Binding-site contacts:
Ligand atom PA contacts residue TYR88 of chain 1.C at 3.5 Å.
Ligand atom O3' contacts residue GLY273 of chain 1.C at 3.5 Å.
Ligand atom O4 contacts residue PHE66 of chain 1.C at 3.5 Å (h-bond).
Ligand atom C6' contacts residue HIS200 of chain 1.C at 3.5 Å.
Ligand atom C7' contacts residue ASP239 of chain 1.C at 3.6 Å.
Ligand atom C4 contacts residue TRP65 of chain 1.C at 3.4 Å (hydrophobic).
Ligand atom O2A contacts residue MN1 of chain 1.L at 2.1 Å.
Ligand atom O6' contacts residue ASP204 of chain 1.C at 2.9 Å (salt-bridge).
Ligand atom C3' contacts residue ASP239 of chain 1.C at 3.1 Å.
Ligand atom O3B contacts residue ALA240 of chain 1.C at 2.9 Å (h-bond).
Ligand atom C4' contacts residue ASP204 of chain 1.C at 3.5 Å.
Ligand atom O6' contacts residue HIS200 of chain 1.C at 3.6 Å (h-bond).
Ligand atom C5B contacts residue ASP239 of chain 1.C at 3.5 Å.
Ligand atom N2' contacts residue ASP239 of chain 1.C at 2.7 Å (salt-bridge).
Ligand atom C2B contacts residue GLN64 of chain 1.C at 3.1 Å.
Ligand atom O2B contacts residue ASN338 of chain 1.C at 3.1 Å (h-bond).
Ligand atom O4' contacts residue ASP204 of chain 1.C at 2.7 Å (salt-bridge).
Ligand atom C6 contacts residue PHE203 of chain 1.C at 3.5 Å (hydrophobic).
Ligand atom O2B contacts residue MN1 of chain 1.L at 1.9 Å.
Ligand atom O3' contacts residue ASP239 of chain 1.C at 3.0 Å (salt-bridge).
Ligand atom C5 contacts residue TRP65 of chain 1.C at 3.5 Å (hydrophobic).
Ligand atom O3' contacts residue ARG207 of chain 1.C at 2.9 Å (salt-bridge).
Ligand atom C2' contacts residue ASP239 of chain 1.C at 3.5 Å.
Ligand atom N3 contacts residue PHE203 of chain 1.C at 3.4 Å.
Ligand atom O2A contacts residue TYR88 of chain 1.C at 3.4 Å (h-bond).
Ligand atom O2 contacts residue PHE66 of chain 1.C at 2.9 Å (h-bond).
Ligand atom O2' contacts residue GLN64 of chain 1.C at 2.6 Å (h-bond).
Ligand atom O2B contacts residue SER340 of chain 1.C at 2.9 Å (h-bond).
Ligand atom PA contacts residue MN1 of chain 1.L at 3.4 Å.
Ligand atom N3 contacts residue PHE66 of chain 1.C at 2.8 Å (h-bond).
Ligand atom O2' contacts residue TYR237 of chain 1.C at 3.3 Å (h-bond).
Ligand atom N1 contacts residue PHE203 of chain 1.C at 3.6 Å.
Ligand atom PB contacts residue MN1 of chain 1.L at 3.2 Å.
Ligand atom O1A contacts residue TYR88 of chain 1.C at 2.6 Å (h-bond).
Ligand atom O3' contacts residue ASN272 of chain 1.C at 2.9 Å (h-bond).
Ligand atom O2A contacts residue SER340 of chain 1.C at 3.2 Å (h-bond).
Ligand atom O2A contacts residue ASP241 of chain 1.C at 3.2 Å (salt-bridge).
Ligand atom O3B contacts residue ASP239 of chain 1.C at 3.4 Å.
Ligand atom O4B contacts residue PHE203 of chain 1.C at 3.5 Å.
Ligand atom O4' contacts residue ARG207 of chain 1.C at 2.9 Å (salt-bridge).

A protein and the small-molecule ligand that binds it are described below.
Small molecule (SMILES): CC(=O)N[C@H]1[C@@H](O[P](=O)(O)O[P](=O)(O)OC[C@H]2O[C@@H](n3ccc(=O)[nH]c3=O)[C@H](O)[C@@H]2O)O[C@H](CO)[C@@H](O)[C@@H]1O

Sequence of chain 1.C:
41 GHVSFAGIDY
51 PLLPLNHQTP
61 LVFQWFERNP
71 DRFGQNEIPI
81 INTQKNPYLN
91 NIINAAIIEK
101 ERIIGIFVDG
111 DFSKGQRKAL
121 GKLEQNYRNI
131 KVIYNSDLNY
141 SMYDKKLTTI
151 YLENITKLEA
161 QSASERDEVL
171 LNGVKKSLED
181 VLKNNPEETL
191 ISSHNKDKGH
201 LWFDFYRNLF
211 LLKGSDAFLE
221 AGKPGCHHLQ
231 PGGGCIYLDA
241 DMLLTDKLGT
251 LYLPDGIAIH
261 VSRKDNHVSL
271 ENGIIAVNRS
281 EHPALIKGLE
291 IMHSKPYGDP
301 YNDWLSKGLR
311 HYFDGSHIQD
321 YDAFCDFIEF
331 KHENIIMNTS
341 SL